Sequence of chain 1.A:
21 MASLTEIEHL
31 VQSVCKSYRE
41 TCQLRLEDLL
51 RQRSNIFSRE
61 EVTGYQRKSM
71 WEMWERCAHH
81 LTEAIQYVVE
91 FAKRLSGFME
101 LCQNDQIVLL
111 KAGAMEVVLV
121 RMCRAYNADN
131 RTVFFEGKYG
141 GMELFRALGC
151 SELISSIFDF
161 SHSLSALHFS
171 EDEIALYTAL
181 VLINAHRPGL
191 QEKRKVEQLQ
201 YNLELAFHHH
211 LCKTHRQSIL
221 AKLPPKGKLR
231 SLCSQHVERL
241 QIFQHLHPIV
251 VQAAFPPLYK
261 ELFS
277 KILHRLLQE

A small-molecule ligand and the protein it binds are described below.
Small molecule (SMILES): C[C@@](O)(CS(C)(=O)=O)C(=O)N[C@@H]1CC[C@@]2(S(=O)(=O)c3ccc(F)cc3)c3ccc(C(F)(C(F)(F)F)C(F)(F)F)nc3CC[C@@H]12

Binding-site contacts:
Ligand atom O36 contacts residue GLN43 of chain 1.A at 3.8 Å.
Ligand atom C17 contacts residue PHE145 of chain 1.A at 3.8 Å (hydrophobic).
Ligand atom C8 contacts residue MET122 of chain 1.A at 3.8 Å (hydrophobic).
Ligand atom C12 contacts residue VAL118 of chain 1.A at 3.9 Å (hydrophobic).
Ligand atom F42 contacts residue CYS77 of chain 1.A at 3.8 Å.
Ligand atom C24 contacts residue PHE145 of chain 1.A at 3.8 Å (hydrophobic).
Ligand atom C21 contacts residue ILE154 of chain 1.A at 3.6 Å (hydrophobic).
Ligand atom C24 contacts residue MET122 of chain 1.A at 3.8 Å (hydrophobic).
Ligand atom C30 contacts residue PHE134 of chain 1.A at 3.6 Å (hydrophobic).
Ligand atom F41 contacts residue ILE154 of chain 1.A at 3.7 Å.
Ligand atom F25 contacts residue ILE157 of chain 1.A at 3.7 Å.
Ligand atom O18 contacts residue PHE135 of chain 1.A at 3.6 Å.
Ligand atom F39 contacts residue ILE157 of chain 1.A at 3.0 Å.
Ligand atom F44 contacts residue TYR259 of chain 1.A at 3.8 Å.
Ligand atom C20 contacts residue PHE145 of chain 1.A at 3.6 Å (hydrophobic).
Ligand atom O36 contacts residue LEU44 of chain 1.A at 3.9 Å.
Ligand atom F25 contacts residue PHE158 of chain 1.A at 3.2 Å.
Ligand atom O32 contacts residue PHE134 of chain 1.A at 2.8 Å (h-bond).
Ligand atom C35 contacts residue LEU44 of chain 1.A at 3.7 Å (hydrophobic).
Ligand atom C28 contacts residue PHE134 of chain 1.A at 3.7 Å (hydrophobic).
Ligand atom C30 contacts residue ALA125 of chain 1.A at 3.3 Å (hydrophobic).
Ligand atom F44 contacts residue HIS236 of chain 1.A at 2.9 Å.
Ligand atom O34 contacts residue PHE134 of chain 1.A at 3.3 Å (h-bond).
Ligand atom F40 contacts residue LEU153 of chain 1.A at 3.2 Å.
Ligand atom F42 contacts residue TRP74 of chain 1.A at 3.8 Å.
Ligand atom O19 contacts residue PHE135 of chain 1.A at 3.5 Å.
Ligand atom C3 contacts residue CYS77 of chain 1.A at 3.5 Å (hydrophobic).
Ligand atom F44 contacts residue TRP74 of chain 1.A at 3.1 Å.
Ligand atom F15 contacts residue HIS236 of chain 1.A at 3.0 Å.
Ligand atom F41 contacts residue LEU148 of chain 1.A at 3.2 Å.
Ligand atom C2 contacts residue CYS77 of chain 1.A at 3.5 Å (hydrophobic).
Ligand atom C38 contacts residue HIS236 of chain 1.A at 3.6 Å.
Ligand atom F43 contacts residue TYR259 of chain 1.A at 3.5 Å.
Ligand atom F43 contacts residue HIS236 of chain 1.A at 3.3 Å.
Ligand atom F39 contacts residue LEU153 of chain 1.A at 3.7 Å.
Ligand atom C11 contacts residue LEU81 of chain 1.A at 3.6 Å (hydrophobic).
Ligand atom C9 contacts residue MET122 of chain 1.A at 3.7 Å (hydrophobic).
Ligand atom C11 contacts residue HIS80 of chain 1.A at 3.8 Å.
Ligand atom O19 contacts residue CYS77 of chain 1.A at 3.8 Å.
Ligand atom F25 contacts residue ILE154 of chain 1.A at 3.5 Å.